This small molecule binds to this protein.
Small molecule (SMILES): CC(=O)N[C@H]1[C@H](O[C@H]2[C@H](O)[C@@H](NC(C)=O)CO[C@@H]2CO)O[C@H](CO)[C@@H](O)[C@@H]1O

Binding-site contacts:
Ligand atom O5 contacts residue ASN19 of chain 8.Y at 2.2 Å (h-bond).
Ligand atom N2 contacts residue ASN19 of chain 8.Y at 4.0 Å.
Ligand atom C8 contacts residue TYR17 of chain 8.Y at 4.0 Å (hydrophobic).
Ligand atom C4 contacts residue ASN19 of chain 8.Y at 4.5 Å.
Ligand atom C1 contacts residue ASN19 of chain 8.Y at 1.9 Å.
Ligand atom C3 contacts residue ASN19 of chain 8.Y at 4.4 Å.
Ligand atom C6 contacts residue ASN19 of chain 8.Y at 4.1 Å.
Ligand atom C5 contacts residue ASN19 of chain 8.Y at 3.3 Å.
Ligand atom C2 contacts residue ASN19 of chain 8.Y at 3.4 Å.
Ligand atom O6 contacts residue ASN19 of chain 8.Y at 4.4 Å.
Ligand atom O7 contacts residue ASN19 of chain 8.Y at 4.4 Å.

Sequence of chain 8.Y:
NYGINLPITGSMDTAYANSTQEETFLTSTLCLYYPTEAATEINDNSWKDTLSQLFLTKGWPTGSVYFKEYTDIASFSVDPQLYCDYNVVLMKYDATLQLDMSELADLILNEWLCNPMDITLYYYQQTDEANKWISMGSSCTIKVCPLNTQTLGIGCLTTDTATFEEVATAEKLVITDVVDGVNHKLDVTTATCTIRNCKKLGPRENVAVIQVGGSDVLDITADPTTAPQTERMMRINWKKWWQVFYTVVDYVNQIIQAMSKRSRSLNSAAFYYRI